Sequence of chain 1.B:
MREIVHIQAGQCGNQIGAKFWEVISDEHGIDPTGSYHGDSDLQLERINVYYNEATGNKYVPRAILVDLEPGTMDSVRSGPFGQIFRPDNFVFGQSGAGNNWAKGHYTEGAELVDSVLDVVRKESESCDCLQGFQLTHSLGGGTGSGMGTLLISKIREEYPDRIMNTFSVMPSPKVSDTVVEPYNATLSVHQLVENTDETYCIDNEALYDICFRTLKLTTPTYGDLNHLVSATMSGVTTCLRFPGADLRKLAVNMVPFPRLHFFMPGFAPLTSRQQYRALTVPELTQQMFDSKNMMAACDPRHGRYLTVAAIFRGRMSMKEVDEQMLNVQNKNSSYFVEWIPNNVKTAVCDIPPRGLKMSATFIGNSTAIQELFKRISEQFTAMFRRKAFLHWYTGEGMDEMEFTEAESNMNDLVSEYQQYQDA

Sequence of chain 1.A:
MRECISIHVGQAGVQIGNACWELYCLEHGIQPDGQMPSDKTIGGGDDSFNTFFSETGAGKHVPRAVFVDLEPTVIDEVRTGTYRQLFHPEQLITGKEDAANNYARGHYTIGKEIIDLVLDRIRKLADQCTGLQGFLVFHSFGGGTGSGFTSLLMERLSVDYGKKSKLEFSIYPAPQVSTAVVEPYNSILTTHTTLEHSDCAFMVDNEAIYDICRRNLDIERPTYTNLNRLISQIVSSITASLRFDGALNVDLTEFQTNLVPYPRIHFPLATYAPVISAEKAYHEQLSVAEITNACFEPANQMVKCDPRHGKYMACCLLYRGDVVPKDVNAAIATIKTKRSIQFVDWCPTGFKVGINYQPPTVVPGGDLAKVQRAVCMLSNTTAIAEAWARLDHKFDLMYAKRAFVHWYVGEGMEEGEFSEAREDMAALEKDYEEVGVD

Binding-site contacts:
Ligand atom O7 contacts residue LYS350 of chain 1.B at 3.0 Å.
Ligand atom O2 contacts residue VAL236 of chain 1.B at 3.4 Å (h-bond).
Ligand atom C48 contacts residue THR179 of chain 1.A at 3.0 Å.
Ligand atom C1 contacts residue VAL236 of chain 1.B at 2.8 Å (hydrophobic).
Ligand atom O1 contacts residue VAL236 of chain 1.B at 3.6 Å.
Ligand atom C10 contacts residue CYS239 of chain 1.B at 3.6 Å (hydrophobic).
Ligand atom C48 contacts residue LYS350 of chain 1.B at 3.0 Å.
Ligand atom C17 contacts residue ASN256 of chain 1.B at 3.3 Å.
Ligand atom C11 contacts residue LEU240 of chain 1.B at 3.5 Å (hydrophobic).
Ligand atom C11 contacts residue CYS239 of chain 1.B at 3.6 Å (hydrophobic).
Ligand atom C52 contacts residue GLY244 of chain 1.B at 3.0 Å.
Ligand atom C51 contacts residue ALA248 of chain 1.B at 3.7 Å (hydrophobic).
Ligand atom C4 contacts residue CYS239 of chain 1.B at 3.6 Å (hydrophobic).
Ligand atom C14 contacts residue THR179 of chain 1.A at 3.3 Å.
Ligand atom C11 contacts residue ALA248 of chain 1.B at 3.2 Å (hydrophobic).
Ligand atom O2 contacts residue ILE368 of chain 1.B at 3.2 Å.
Ligand atom C9 contacts residue CYS239 of chain 1.B at 3.7 Å (hydrophobic).
Ligand atom C21 contacts residue ASN256 of chain 1.B at 3.7 Å.
Ligand atom C17 contacts residue LYS350 of chain 1.B at 3.5 Å.
Ligand atom C52 contacts residue ALA248 of chain 1.B at 3.1 Å (hydrophobic).
Ligand atom C21 contacts residue MET257 of chain 1.B at 3.4 Å (hydrophobic).
Ligand atom C48 contacts residue ALA180 of chain 1.A at 3.2 Å (hydrophobic).
Ligand atom C15 contacts residue ASN256 of chain 1.B at 3.2 Å.
Ligand atom C2 contacts residue ILE316 of chain 1.B at 3.4 Å (hydrophobic).
Ligand atom C16 contacts residue LYS350 of chain 1.B at 3.6 Å.
Ligand atom C1 contacts residue ILE368 of chain 1.B at 3.6 Å (hydrophobic).
Ligand atom O6 contacts residue THR179 of chain 1.A at 3.7 Å.
Ligand atom C3 contacts residue CYS239 of chain 1.B at 3.5 Å (hydrophobic).
Ligand atom C18 contacts residue ALA314 of chain 1.B at 3.7 Å (hydrophobic).
Ligand atom O7 contacts residue ASN256 of chain 1.B at 3.4 Å.
Ligand atom O6 contacts residue LYS350 of chain 1.B at 3.3 Å.
Ligand atom C16 contacts residue ASN256 of chain 1.B at 3.1 Å.
Ligand atom O6 contacts residue ASN256 of chain 1.B at 2.9 Å.
Ligand atom O2 contacts residue ILE316 of chain 1.B at 3.0 Å.
Ligand atom C11 contacts residue ASP249 of chain 1.B at 3.4 Å.
Ligand atom C10 contacts residue ILE316 of chain 1.B at 3.5 Å (hydrophobic).
Ligand atom C19 contacts residue LEU253 of chain 1.B at 3.5 Å (hydrophobic).
Ligand atom O6 contacts residue ALA180 of chain 1.A at 3.7 Å.
Ligand atom C21 contacts residue VAL313 of chain 1.B at 3.2 Å (hydrophobic).
Ligand atom C14 contacts residue ASN256 of chain 1.B at 3.1 Å.

This small molecule binds to this protein.
Small molecule (SMILES): CCNC(=O)N1CCc2cc3c(c(OC)c2[C@@H]1[C@H]1OCc2c1ccc(OC)c2OC)OCO3